A small-molecule ligand and the protein it binds are described below.
Small molecule (SMILES): CC(=O)N[C@@H]1[C@@H](O)[C@H](O)[C@@H](CO)O[C@H]1O

Sequence of chain 1.B:
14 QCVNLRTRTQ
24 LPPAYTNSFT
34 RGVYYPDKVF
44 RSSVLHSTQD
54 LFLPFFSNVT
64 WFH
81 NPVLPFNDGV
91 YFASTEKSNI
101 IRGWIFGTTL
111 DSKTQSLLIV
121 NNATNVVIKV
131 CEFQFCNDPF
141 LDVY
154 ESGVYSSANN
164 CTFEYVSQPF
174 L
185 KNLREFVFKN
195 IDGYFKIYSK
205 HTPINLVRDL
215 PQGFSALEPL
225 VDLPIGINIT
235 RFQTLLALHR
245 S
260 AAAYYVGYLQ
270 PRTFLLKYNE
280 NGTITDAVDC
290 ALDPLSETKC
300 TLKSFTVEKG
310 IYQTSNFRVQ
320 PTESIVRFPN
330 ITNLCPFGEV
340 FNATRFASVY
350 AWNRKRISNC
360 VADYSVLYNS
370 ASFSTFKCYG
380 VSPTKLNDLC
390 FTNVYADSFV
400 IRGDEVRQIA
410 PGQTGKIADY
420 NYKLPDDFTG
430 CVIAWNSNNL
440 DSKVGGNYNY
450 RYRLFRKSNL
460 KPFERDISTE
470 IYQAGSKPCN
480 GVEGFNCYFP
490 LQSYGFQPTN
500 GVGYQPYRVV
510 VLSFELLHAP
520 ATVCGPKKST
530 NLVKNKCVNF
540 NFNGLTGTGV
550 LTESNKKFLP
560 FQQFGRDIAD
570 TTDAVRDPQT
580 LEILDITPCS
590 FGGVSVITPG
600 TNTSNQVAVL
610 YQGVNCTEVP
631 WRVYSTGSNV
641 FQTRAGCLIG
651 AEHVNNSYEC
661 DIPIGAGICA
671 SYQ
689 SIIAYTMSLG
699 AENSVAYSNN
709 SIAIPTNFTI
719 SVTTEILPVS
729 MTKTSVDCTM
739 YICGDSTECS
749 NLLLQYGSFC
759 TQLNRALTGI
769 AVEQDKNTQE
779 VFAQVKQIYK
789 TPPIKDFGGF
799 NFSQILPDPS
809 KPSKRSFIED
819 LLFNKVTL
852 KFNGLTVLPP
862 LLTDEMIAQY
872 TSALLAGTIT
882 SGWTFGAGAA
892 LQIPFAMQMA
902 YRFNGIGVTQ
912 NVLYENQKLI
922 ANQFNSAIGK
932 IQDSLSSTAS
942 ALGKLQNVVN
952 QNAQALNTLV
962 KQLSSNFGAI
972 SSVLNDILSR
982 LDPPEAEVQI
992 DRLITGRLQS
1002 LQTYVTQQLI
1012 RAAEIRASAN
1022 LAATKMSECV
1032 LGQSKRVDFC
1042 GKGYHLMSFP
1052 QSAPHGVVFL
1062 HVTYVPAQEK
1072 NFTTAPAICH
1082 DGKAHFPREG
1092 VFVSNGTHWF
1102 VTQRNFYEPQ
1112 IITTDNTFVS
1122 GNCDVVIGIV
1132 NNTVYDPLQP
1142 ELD

Binding-site contacts:
Ligand atom C8 contacts residue ASN232 of chain 1.B at 3.8 Å.
Ligand atom C4 contacts residue ASN232 of chain 1.B at 4.2 Å.
Ligand atom C1 contacts residue ASN232 of chain 1.B at 1.4 Å.
Ligand atom O5 contacts residue ASN232 of chain 1.B at 2.4 Å (h-bond).
Ligand atom C2 contacts residue ASN232 of chain 1.B at 2.5 Å.
Ligand atom C8 contacts residue ILE231 of chain 1.B at 3.8 Å (hydrophobic).
Ligand atom C5 contacts residue ASN232 of chain 1.B at 3.7 Å.
Ligand atom C3 contacts residue ASN232 of chain 1.B at 3.8 Å.
Ligand atom O7 contacts residue ASN232 of chain 1.B at 3.0 Å (h-bond).
Ligand atom N2 contacts residue ASN232 of chain 1.B at 2.9 Å (h-bond).
Ligand atom C8 contacts residue GLY230 of chain 1.B at 3.5 Å.
Ligand atom C7 contacts residue ASN232 of chain 1.B at 3.1 Å.